Binding-site contacts:
Ligand atom C3A contacts residue LEU88 of chain 1.B at 3.8 Å (hydrophobic).
Ligand atom NI contacts residue HIS92 of chain 1.B at 2.2 Å.
Ligand atom C1C contacts residue PHE103 of chain 1.B at 3.7 Å (hydrophobic).
Ligand atom C4B contacts residue VAL67 of chain 1.B at 3.5 Å (hydrophobic).
Ligand atom NA contacts residue HIS92 of chain 1.B at 3.1 Å (h-bond).
Ligand atom C4D contacts residue LEU96 of chain 1.B at 3.4 Å (hydrophobic).
Ligand atom CAA contacts residue LYS66 of chain 1.B at 3.4 Å.
Ligand atom NB contacts residue HIS92 of chain 1.B at 3.2 Å (h-bond).
Ligand atom CBD contacts residue HIS63 of chain 1.B at 3.6 Å.
Ligand atom CMA contacts residue LEU88 of chain 1.B at 3.6 Å (hydrophobic).
Ligand atom O1A contacts residue LEU91 of chain 1.B at 3.6 Å.
Ligand atom CBA contacts residue LEU91 of chain 1.B at 3.5 Å (hydrophobic).
Ligand atom CBC contacts residue PHE41 of chain 1.B at 3.7 Å (hydrophobic).
Ligand atom CMB contacts residue ALA70 of chain 1.B at 3.7 Å (hydrophobic).
Ligand atom CMB contacts residue VAL67 of chain 1.B at 3.5 Å (hydrophobic).
Ligand atom C2A contacts residue LYS66 of chain 1.B at 3.8 Å.
Ligand atom C3D contacts residue LEU96 of chain 1.B at 3.5 Å (hydrophobic).
Ligand atom C2B contacts residue VAL67 of chain 1.B at 3.6 Å (hydrophobic).
Ligand atom ND contacts residue HIS92 of chain 1.B at 3.2 Å (h-bond).
Ligand atom C4A contacts residue HIS92 of chain 1.B at 3.5 Å.
Ligand atom CGA contacts residue LEU91 of chain 1.B at 3.7 Å (hydrophobic).
Ligand atom CHB contacts residue HIS92 of chain 1.B at 3.8 Å.
Ligand atom NB contacts residue VAL67 of chain 1.B at 3.5 Å.
Ligand atom CHA contacts residue HIS63 of chain 1.B at 3.3 Å.
Ligand atom CHC contacts residue PHE103 of chain 1.B at 3.6 Å (hydrophobic).
Ligand atom C4D contacts residue HIS63 of chain 1.B at 3.3 Å.
Ligand atom C1A contacts residue HIS63 of chain 1.B at 3.8 Å.
Ligand atom CHA contacts residue LEU96 of chain 1.B at 3.7 Å (hydrophobic).
Ligand atom NC contacts residue HIS92 of chain 1.B at 3.3 Å (h-bond).
Ligand atom CMC contacts residue ASN102 of chain 1.B at 3.4 Å.
Ligand atom C3B contacts residue LEU141 of chain 1.B at 3.7 Å (hydrophobic).
Ligand atom CAB contacts residue LEU141 of chain 1.B at 3.4 Å (hydrophobic).
Ligand atom C3D contacts residue HIS63 of chain 1.B at 3.7 Å.
Ligand atom CMD contacts residue PHE42 of chain 1.B at 3.8 Å (hydrophobic).
Ligand atom ND contacts residue HIS63 of chain 1.B at 3.3 Å (h-bond).
Ligand atom CAC contacts residue PHE41 of chain 1.B at 3.7 Å (hydrophobic).
Ligand atom ND contacts residue LEU96 of chain 1.B at 3.8 Å.
Ligand atom C1D contacts residue HIS63 of chain 1.B at 3.6 Å.
Ligand atom C3B contacts residue VAL67 of chain 1.B at 3.5 Å (hydrophobic).
Ligand atom CAD contacts residue LEU96 of chain 1.B at 3.8 Å (hydrophobic).

Sequence of chain 1.B:
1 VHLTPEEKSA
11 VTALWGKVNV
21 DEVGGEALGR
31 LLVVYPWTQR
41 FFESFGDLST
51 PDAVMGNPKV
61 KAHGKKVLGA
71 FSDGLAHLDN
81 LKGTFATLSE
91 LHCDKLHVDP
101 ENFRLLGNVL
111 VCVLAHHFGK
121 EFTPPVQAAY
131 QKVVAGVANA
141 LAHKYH

This small molecule binds to this protein.
Small molecule (SMILES): C=CC1=C(C)C2=N3->[Ni]45<-N6=C(C=c7c(C)c(C=C)c(n74)=C2)C(C)=C(CCC(=O)O)C6=Cc2c(CCC(=O)O)c(C)c(n25)C=C13